A small-molecule ligand and the protein it binds are described below.
Small molecule (SMILES): CC(C)C[C@H](NC(=O)[C@H](CCc1ccccc1)NC(=O)CN1CCOCC1)C(=O)N[C@@H](Cc1ccccc1)C(=O)N[C@@H](CC(C)C)[C@@H](O)[C@H](C)CO

Sequence of chain 1.I:
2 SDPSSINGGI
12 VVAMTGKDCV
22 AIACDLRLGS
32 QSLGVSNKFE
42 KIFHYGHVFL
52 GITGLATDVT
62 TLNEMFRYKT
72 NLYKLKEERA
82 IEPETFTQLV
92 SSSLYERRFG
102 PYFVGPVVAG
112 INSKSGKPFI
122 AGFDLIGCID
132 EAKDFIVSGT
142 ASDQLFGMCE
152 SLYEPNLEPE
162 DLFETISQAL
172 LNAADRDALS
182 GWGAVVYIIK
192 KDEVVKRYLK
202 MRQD

Binding-site contacts:
Ligand atom O60 contacts residue MES1 of chain 1.FA at 2.6 Å (h-bond).
Ligand atom O48 contacts residue MES1 of chain 1.FA at 2.8 Å (h-bond).
Ligand atom C46 contacts residue SER20 of chain 1.H at 3.6 Å.
Ligand atom C58 contacts residue GLY168 of chain 1.H at 2.9 Å.
Ligand atom C42 contacts residue THR1 of chain 1.H at 2.3 Å.
Ligand atom C45 contacts residue ALA49 of chain 1.H at 3.6 Å (hydrophobic).
Ligand atom C26 contacts residue CYS129 of chain 1.I at 3.7 Å (hydrophobic).
Ligand atom O9 contacts residue ASP125 of chain 1.I at 3.5 Å.
Ligand atom N30 contacts residue THR21 of chain 1.H at 3.0 Å (h-bond).
Ligand atom C5 contacts residue GLN22 of chain 1.H at 3.3 Å.
Ligand atom C47 contacts residue THR1 of chain 1.H at 1.4 Å.
Ligand atom C59 contacts residue THR1 of chain 1.H at 2.5 Å.
Ligand atom O60 contacts residue SER129 of chain 1.H at 3.7 Å.
Ligand atom C39 contacts residue GLY47 of chain 1.H at 3.6 Å.
Ligand atom O40 contacts residue THR21 of chain 1.H at 3.0 Å (h-bond).
Ligand atom C43 contacts residue THR1 of chain 1.H at 2.6 Å.
Ligand atom C27 contacts residue ALA27 of chain 1.H at 3.4 Å (hydrophobic).
Ligand atom N22 contacts residue ASP125 of chain 1.I at 3.2 Å (salt-bridge).
Ligand atom O48 contacts residue THR1 of chain 1.H at 2.3 Å (h-bond).
Ligand atom N41 contacts residue THR1 of chain 1.H at 3.6 Å.
Ligand atom C51 contacts residue GLY168 of chain 1.H at 3.4 Å.
Ligand atom C44 contacts residue THR1 of chain 1.H at 3.5 Å.
Ligand atom C43 contacts residue GLY47 of chain 1.H at 3.5 Å.
Ligand atom C34 contacts residue GLY47 of chain 1.H at 3.5 Å.
Ligand atom C51 contacts residue THR1 of chain 1.H at 1.5 Å.
Ligand atom O40 contacts residue SER20 of chain 1.H at 3.3 Å.
Ligand atom O60 contacts residue THR1 of chain 1.H at 2.8 Å (h-bond).
Ligand atom C23 contacts residue THR21 of chain 1.H at 3.5 Å.
Ligand atom C16 contacts residue ARG99 of chain 1.I at 3.5 Å.
Ligand atom C19 contacts residue THR48 of chain 1.H at 3.7 Å.
Ligand atom C27 contacts residue THR21 of chain 1.H at 3.7 Å.
Ligand atom C58 contacts residue ARG19 of chain 1.H at 3.1 Å.
Ligand atom C58 contacts residue LYS33 of chain 1.H at 3.6 Å.
Ligand atom N41 contacts residue GLY47 of chain 1.H at 3.0 Å (h-bond).
Ligand atom C35 contacts residue THR48 of chain 1.H at 3.7 Å.
Ligand atom C45 contacts residue THR52 of chain 1.H at 3.6 Å.
Ligand atom O29 contacts residue ALA49 of chain 1.H at 3.1 Å (h-bond).
Ligand atom O48 contacts residue GLY47 of chain 1.H at 3.2 Å (h-bond).
Ligand atom C58 contacts residue THR1 of chain 1.H at 2.6 Å.
Ligand atom C31 contacts residue GLY47 of chain 1.H at 3.4 Å.

Sequence of chain 1.H:
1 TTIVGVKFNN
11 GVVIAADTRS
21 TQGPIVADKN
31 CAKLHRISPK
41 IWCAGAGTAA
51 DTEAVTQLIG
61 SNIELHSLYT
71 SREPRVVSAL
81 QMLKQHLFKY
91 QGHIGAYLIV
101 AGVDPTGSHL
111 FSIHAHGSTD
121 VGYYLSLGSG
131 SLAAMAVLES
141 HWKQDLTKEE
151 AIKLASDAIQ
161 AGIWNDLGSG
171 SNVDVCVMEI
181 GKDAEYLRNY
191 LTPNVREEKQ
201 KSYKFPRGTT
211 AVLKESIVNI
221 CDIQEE